Sequence of chain 1.C:
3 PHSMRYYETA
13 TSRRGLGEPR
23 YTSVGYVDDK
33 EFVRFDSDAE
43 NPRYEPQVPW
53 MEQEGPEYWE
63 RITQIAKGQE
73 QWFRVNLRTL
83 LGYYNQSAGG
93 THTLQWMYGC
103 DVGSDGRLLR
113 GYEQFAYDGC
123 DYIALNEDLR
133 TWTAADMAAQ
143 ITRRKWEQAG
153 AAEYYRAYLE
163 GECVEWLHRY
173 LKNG

Sequence of chain 1.B:
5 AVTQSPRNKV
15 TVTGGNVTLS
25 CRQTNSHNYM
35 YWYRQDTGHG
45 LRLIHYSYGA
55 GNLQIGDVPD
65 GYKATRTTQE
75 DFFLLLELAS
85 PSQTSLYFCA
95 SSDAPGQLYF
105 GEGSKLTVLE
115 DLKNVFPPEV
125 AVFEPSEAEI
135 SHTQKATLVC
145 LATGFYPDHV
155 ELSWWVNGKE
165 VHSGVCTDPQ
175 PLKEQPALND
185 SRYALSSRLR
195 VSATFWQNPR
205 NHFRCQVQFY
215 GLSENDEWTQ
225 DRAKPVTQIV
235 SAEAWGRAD

Binding-site contacts:
Ligand atom N contacts residue ASN78 of chain 1.C at 2.6 Å (h-bond).
Ligand atom N contacts residue TYR100 of chain 1.C at 2.8 Å (h-bond).
Ligand atom CA contacts residue TYR8 of chain 1.C at 3.2 Å (hydrophobic).
Ligand atom O contacts residue LYS147 of chain 1.C at 2.7 Å (salt-bridge).
Ligand atom C contacts residue TYR85 of chain 1.C at 3.2 Å (hydrophobic).
Ligand atom CG2 contacts residue TRP168 of chain 1.C at 3.4 Å (hydrophobic).
Ligand atom O contacts residue TYR157 of chain 1.C at 2.9 Å (h-bond).
Ligand atom O contacts residue LYS100 of chain 1.A at 3.2 Å (salt-bridge).
Ligand atom OH contacts residue TYR156 of chain 1.C at 2.9 Å (h-bond).
Ligand atom CB contacts residue TRP74 of chain 1.C at 3.4 Å (hydrophobic).
Ligand atom CA contacts residue TYR100 of chain 1.C at 3.2 Å (hydrophobic).
Ligand atom O contacts residue ILE67 of chain 1.C at 3.5 Å.
Ligand atom O contacts residue TYR8 of chain 1.C at 3.2 Å.
Ligand atom N contacts residue GLN71 of chain 1.C at 2.7 Å (h-bond).
Ligand atom C contacts residue GLN71 of chain 1.C at 3.5 Å.
Ligand atom CE1 contacts residue ALA151 of chain 1.C at 3.4 Å (hydrophobic).
Ligand atom N contacts residue TYR8 of chain 1.C at 3.0 Å (h-bond).
Ligand atom C contacts residue ASN78 of chain 1.C at 3.5 Å.
Ligand atom O contacts residue TYR160 of chain 1.C at 2.6 Å (h-bond).
Ligand atom CA contacts residue ASN78 of chain 1.C at 3.4 Å.
Ligand atom N contacts residue TYR172 of chain 1.C at 2.9 Å (h-bond).
Ligand atom O contacts residue TRP148 of chain 1.C at 3.1 Å (h-bond).
Ligand atom CG contacts residue TYR156 of chain 1.C at 3.3 Å (hydrophobic).
Ligand atom CA contacts residue GLN71 of chain 1.C at 3.2 Å.
Ligand atom O contacts residue TYR156 of chain 1.C at 2.6 Å (h-bond).
Ligand atom OXT contacts residue THR144 of chain 1.C at 2.7 Å (h-bond).
Ligand atom C contacts residue TYR8 of chain 1.C at 3.1 Å (hydrophobic).
Ligand atom N contacts residue TYR8 of chain 1.C at 3.5 Å (h-bond).
Ligand atom CB contacts residue TYR100 of chain 1.C at 3.2 Å (hydrophobic).
Ligand atom CE2 contacts residue TYR156 of chain 1.C at 3.5 Å (hydrophobic).
Ligand atom CD contacts residue SER104 of chain 1.A at 3.4 Å.
Ligand atom N contacts residue ASP97 of chain 1.B at 3.0 Å (salt-bridge).
Ligand atom OH contacts residue TYR36 of chain 1.A at 3.4 Å (h-bond).
Ligand atom CE2 contacts residue PRO99 of chain 1.B at 3.3 Å (hydrophobic).
Ligand atom OE1 contacts residue SER104 of chain 1.A at 2.4 Å (h-bond).
Ligand atom O contacts residue TRP74 of chain 1.C at 2.9 Å (h-bond).
Ligand atom CG contacts residue ASN78 of chain 1.C at 3.2 Å.
Ligand atom OXT contacts residue TYR85 of chain 1.C at 2.6 Å (h-bond).
Ligand atom CE2 contacts residue TYR156 of chain 1.C at 3.5 Å (hydrophobic).
Ligand atom O contacts residue TYR85 of chain 1.C at 2.9 Å (h-bond).

Sequence of chain 1.A:
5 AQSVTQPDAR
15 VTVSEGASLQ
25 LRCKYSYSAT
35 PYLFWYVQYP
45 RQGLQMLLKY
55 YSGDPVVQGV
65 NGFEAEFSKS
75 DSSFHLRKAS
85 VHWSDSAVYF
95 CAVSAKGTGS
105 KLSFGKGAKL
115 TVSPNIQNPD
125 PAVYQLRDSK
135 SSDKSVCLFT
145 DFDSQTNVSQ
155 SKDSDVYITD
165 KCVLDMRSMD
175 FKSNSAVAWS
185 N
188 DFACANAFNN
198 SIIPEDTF

This small molecule binds to this protein.
Small molecule (SMILES): CSCC[C@H](NC(=O)CNC(=O)[C@H](Cc1ccccc1)NC(=O)[C@H](CCC(=O)O)NC(=O)[C@H](C)NC(=O)[C@H](CCSC)NC(=O)[C@H](Cc1ccc(O)cc1)NC(=O)[C@@H]1CCCN1C(=O)[C@@H](N)C(C)C)C(=O)O